Sequence of chain 1.C:
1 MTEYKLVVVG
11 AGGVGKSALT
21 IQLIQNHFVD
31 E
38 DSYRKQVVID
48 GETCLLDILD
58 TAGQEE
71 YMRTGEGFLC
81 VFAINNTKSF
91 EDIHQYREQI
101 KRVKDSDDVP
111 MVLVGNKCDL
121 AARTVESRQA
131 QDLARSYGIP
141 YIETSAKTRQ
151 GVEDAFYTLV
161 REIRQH

Binding-site contacts:
Ligand atom C6 contacts residue ASP119 of chain 1.C at 3.5 Å.
Ligand atom O1B contacts residue VAL14 of chain 1.C at 3.3 Å (h-bond).
Ligand atom N3B contacts residue GLY13 of chain 1.C at 2.8 Å (h-bond).
Ligand atom C6 contacts residue LYS117 of chain 1.C at 3.7 Å.
Ligand atom PB contacts residue LYS16 of chain 1.C at 3.3 Å.
Ligand atom O1A contacts residue ALA18 of chain 1.C at 2.9 Å (h-bond).
Ligand atom O6 contacts residue SER145 of chain 1.C at 3.3 Å.
Ligand atom O2' contacts residue ASP30 of chain 1.C at 3.1 Å (salt-bridge).
Ligand atom N7 contacts residue ASN116 of chain 1.C at 3.3 Å (h-bond).
Ligand atom PG contacts residue GLY13 of chain 1.C at 3.7 Å.
Ligand atom O3A contacts residue GLY15 of chain 1.C at 3.2 Å (h-bond).
Ligand atom O1B contacts residue LYS16 of chain 1.C at 2.6 Å (salt-bridge).
Ligand atom O3G contacts residue GLY12 of chain 1.C at 3.5 Å.
Ligand atom N2 contacts residue ASP119 of chain 1.C at 2.8 Å (salt-bridge).
Ligand atom N1 contacts residue ASP119 of chain 1.C at 2.6 Å (salt-bridge).
Ligand atom O3G contacts residue GLY60 of chain 1.C at 3.1 Å (h-bond).
Ligand atom O6 contacts residue ASN116 of chain 1.C at 3.6 Å (h-bond).
Ligand atom O1B contacts residue GLY15 of chain 1.C at 2.8 Å (h-bond).
Ligand atom O2G contacts residue LYS16 of chain 1.C at 3.6 Å (salt-bridge).
Ligand atom O6 contacts residue ALA146 of chain 1.C at 2.7 Å (h-bond).
Ligand atom N3B contacts residue LYS16 of chain 1.C at 3.4 Å (salt-bridge).
Ligand atom O6 contacts residue ASP119 of chain 1.C at 3.5 Å (salt-bridge).
Ligand atom O3G contacts residue GLY13 of chain 1.C at 3.5 Å (h-bond).
Ligand atom N9 contacts residue PHE28 of chain 1.C at 3.7 Å.
Ligand atom C8 contacts residue ALA18 of chain 1.C at 3.5 Å (hydrophobic).
Ligand atom O2G contacts residue MG1 of chain 1.H at 2.4 Å.
Ligand atom O2' contacts residue PHE28 of chain 1.C at 3.3 Å.
Ligand atom C4 contacts residue PHE28 of chain 1.C at 3.6 Å (hydrophobic).
Ligand atom O3A contacts residue GLY13 of chain 1.C at 3.6 Å.
Ligand atom N7 contacts residue ALA18 of chain 1.C at 3.4 Å.
Ligand atom O1A contacts residue SER17 of chain 1.C at 3.5 Å (h-bond).
Ligand atom N2 contacts residue LEU120 of chain 1.C at 3.3 Å.
Ligand atom O6 contacts residue LYS147 of chain 1.C at 3.3 Å (salt-bridge).
Ligand atom PG contacts residue LYS16 of chain 1.C at 3.6 Å.
Ligand atom O3G contacts residue LYS16 of chain 1.C at 3.2 Å (salt-bridge).
Ligand atom O2B contacts residue SER17 of chain 1.C at 3.4 Å.
Ligand atom C2 contacts residue ASP119 of chain 1.C at 3.5 Å.
Ligand atom O6 contacts residue LYS117 of chain 1.C at 3.6 Å.
Ligand atom O1A contacts residue GLY15 of chain 1.C at 3.3 Å.
Ligand atom O2B contacts residue MG1 of chain 1.H at 2.6 Å.

This protein binds this small molecule.
Small molecule (SMILES): Nc1nc2c(ncn2[C@@H]2O[C@H](CO[P](=O)(O)O[P](=O)(O)NP(=O)(O)O)[C@@H](O)[C@H]2O)c(=O)[nH]1